This protein binds this small molecule.
Small molecule (SMILES): COC(=O)c1c(O)cc(O)c(Cl)c1CCc1nccn1Cc1ccccc1

Sequence of chain 1.B:
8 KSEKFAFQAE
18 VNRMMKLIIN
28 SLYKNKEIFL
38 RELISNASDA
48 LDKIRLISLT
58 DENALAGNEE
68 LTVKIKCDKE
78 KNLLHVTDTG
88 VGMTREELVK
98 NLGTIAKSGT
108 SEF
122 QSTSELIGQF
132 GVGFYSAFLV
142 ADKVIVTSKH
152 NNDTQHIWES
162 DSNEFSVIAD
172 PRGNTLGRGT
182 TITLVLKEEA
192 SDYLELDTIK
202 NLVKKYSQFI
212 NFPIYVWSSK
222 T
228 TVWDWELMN

Binding-site contacts:
Ligand atom CAU contacts residue ASP85 of chain 1.B at 3.5 Å.
Ligand atom CAV contacts residue ASN43 of chain 1.B at 3.7 Å.
Ligand atom CAM contacts residue ASN43 of chain 1.B at 4.0 Å.
Ligand atom CAS contacts residue ILE183 of chain 1.B at 4.0 Å (hydrophobic).
Ligand atom OAD contacts residue ILE183 of chain 1.B at 3.4 Å.
Ligand atom CAN contacts residue PHE131 of chain 1.B at 3.5 Å (hydrophobic).
Ligand atom CAU contacts residue ASN43 of chain 1.B at 4.0 Å.
Ligand atom CAZ contacts residue ILE183 of chain 1.B at 4.0 Å (hydrophobic).
Ligand atom CAH contacts residue TRP159 of chain 1.B at 3.8 Å (hydrophobic).
Ligand atom CL contacts residue MET90 of chain 1.B at 3.8 Å.
Ligand atom CAO contacts residue MET90 of chain 1.B at 3.6 Å (hydrophobic).
Ligand atom CAL contacts residue PHE131 of chain 1.B at 3.4 Å (hydrophobic).
Ligand atom NAQ contacts residue MET90 of chain 1.B at 3.9 Å.
Ligand atom CAX contacts residue MET90 of chain 1.B at 3.9 Å (hydrophobic).
Ligand atom NBA contacts residue PHE131 of chain 1.B at 3.4 Å.
Ligand atom CAM contacts residue ASP85 of chain 1.B at 3.5 Å.
Ligand atom CAX contacts residue PHE131 of chain 1.B at 3.5 Å (hydrophobic).
Ligand atom CAF contacts residue ASN98 of chain 1.B at 3.7 Å.
Ligand atom OAC contacts residue ALA47 of chain 1.B at 3.2 Å.
Ligand atom CAH contacts residue ASN98 of chain 1.B at 4.0 Å.
Ligand atom CAL contacts residue ASN98 of chain 1.B at 3.5 Å.
Ligand atom CAJ contacts residue ASN98 of chain 1.B at 3.7 Å.
Ligand atom NAQ contacts residue PHE131 of chain 1.B at 3.5 Å.
Ligand atom OAD contacts residue ASN43 of chain 1.B at 3.7 Å.
Ligand atom CL contacts residue THR181 of chain 1.B at 3.8 Å.
Ligand atom OAC contacts residue THR181 of chain 1.B at 3.8 Å.
Ligand atom CAF contacts residue TRP159 of chain 1.B at 3.6 Å (hydrophobic).
Ligand atom OAB contacts residue ASN43 of chain 1.B at 3.9 Å.
Ligand atom CL contacts residue ALA47 of chain 1.B at 4.0 Å.
Ligand atom CAV contacts residue ILE183 of chain 1.B at 3.8 Å (hydrophobic).
Ligand atom OAR contacts residue ILE183 of chain 1.B at 3.2 Å.
Ligand atom CAG contacts residue MET90 of chain 1.B at 3.8 Å (hydrophobic).
Ligand atom CAJ contacts residue MET90 of chain 1.B at 3.5 Å (hydrophobic).
Ligand atom CAI contacts residue PHE131 of chain 1.B at 3.5 Å (hydrophobic).
Ligand atom CAP contacts residue PHE131 of chain 1.B at 3.5 Å (hydrophobic).
Ligand atom CAK contacts residue LEU99 of chain 1.B at 4.0 Å (hydrophobic).
Ligand atom CAM contacts residue ALA44 of chain 1.B at 3.9 Å (hydrophobic).
Ligand atom CAG contacts residue ASN98 of chain 1.B at 3.7 Å.
Ligand atom OAC contacts residue ASN43 of chain 1.B at 4.0 Å.
Ligand atom OAC contacts residue ASP85 of chain 1.B at 2.6 Å (salt-bridge).